The protein below binds the small molecule below.
Small molecule (SMILES): OC[C@H]1NC[C@@H](O)[C@H]1O

Sequence of chain 1.A:
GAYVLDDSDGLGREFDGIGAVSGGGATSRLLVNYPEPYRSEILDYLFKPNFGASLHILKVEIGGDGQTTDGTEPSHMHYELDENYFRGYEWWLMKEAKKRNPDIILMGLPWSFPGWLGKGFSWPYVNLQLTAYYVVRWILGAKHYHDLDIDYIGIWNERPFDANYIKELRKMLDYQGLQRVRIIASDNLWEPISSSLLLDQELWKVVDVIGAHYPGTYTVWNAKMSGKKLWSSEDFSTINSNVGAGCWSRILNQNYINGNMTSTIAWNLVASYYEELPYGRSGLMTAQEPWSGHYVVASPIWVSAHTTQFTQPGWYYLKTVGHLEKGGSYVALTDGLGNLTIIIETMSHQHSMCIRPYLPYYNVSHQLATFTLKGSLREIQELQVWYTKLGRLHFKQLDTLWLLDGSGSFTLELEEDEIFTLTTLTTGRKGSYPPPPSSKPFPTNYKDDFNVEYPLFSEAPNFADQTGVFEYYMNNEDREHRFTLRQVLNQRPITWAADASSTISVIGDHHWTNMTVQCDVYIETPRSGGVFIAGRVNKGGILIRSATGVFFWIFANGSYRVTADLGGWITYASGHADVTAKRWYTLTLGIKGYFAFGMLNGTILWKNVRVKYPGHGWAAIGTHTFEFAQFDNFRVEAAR

Binding-site contacts:
Ligand atom O contacts residue TYR289 of chain 1.A at 4.0 Å.
Ligand atom C3 contacts residue THR79 of chain 1.A at 4.0 Å.
Ligand atom O1 contacts residue TRP510 of chain 1.A at 4.1 Å.
Ligand atom C5 contacts residue SER247 of chain 1.A at 4.3 Å.
Ligand atom O2 contacts residue TYR289 of chain 1.A at 4.4 Å.
Ligand atom C2 contacts residue ASN167 of chain 1.A at 4.1 Å.
Ligand atom O contacts residue SER247 of chain 1.A at 2.7 Å (h-bond).
Ligand atom C5 contacts residue GLU244 of chain 1.A at 3.3 Å.
Ligand atom N contacts residue GLU244 of chain 1.A at 2.8 Å (salt-bridge).
Ligand atom C2 contacts residue GLU168 of chain 1.A at 3.7 Å.
Ligand atom C4 contacts residue GLY34 of chain 1.A at 3.8 Å.
Ligand atom C6 contacts residue ARG366 of chain 1.A at 4.2 Å.
Ligand atom C2 contacts residue TRP510 of chain 1.A at 4.2 Å (hydrophobic).
Ligand atom O contacts residue TYR224 of chain 1.A at 3.3 Å (h-bond).
Ligand atom C5 contacts residue TYR224 of chain 1.A at 3.8 Å (hydrophobic).
Ligand atom C3 contacts residue GLY34 of chain 1.A at 3.4 Å.
Ligand atom O1 contacts residue TRP277 of chain 1.A at 4.0 Å.
Ligand atom O1 contacts residue TRP121 of chain 1.A at 3.0 Å (h-bond).
Ligand atom C3 contacts residue GLU244 of chain 1.A at 3.5 Å.
Ligand atom C6 contacts residue TYR224 of chain 1.A at 4.2 Å (hydrophobic).
Ligand atom C4 contacts residue THR79 of chain 1.A at 3.6 Å.
Ligand atom N contacts residue GLU168 of chain 1.A at 3.6 Å.
Ligand atom O2 contacts residue GLY34 of chain 1.A at 4.2 Å.
Ligand atom C4 contacts residue GLU244 of chain 1.A at 4.2 Å.
Ligand atom N contacts residue TYR224 of chain 1.A at 3.9 Å.
Ligand atom O2 contacts residue THR79 of chain 1.A at 2.7 Å (h-bond).
Ligand atom C6 contacts residue TRP277 of chain 1.A at 4.3 Å (hydrophobic).
Ligand atom O2 contacts residue TRP510 of chain 1.A at 3.9 Å.
Ligand atom C3 contacts residue TRP277 of chain 1.A at 3.8 Å (hydrophobic).
Ligand atom C4 contacts residue TRP277 of chain 1.A at 3.6 Å (hydrophobic).
Ligand atom O1 contacts residue THR79 of chain 1.A at 3.2 Å (h-bond).
Ligand atom O1 contacts residue GLY34 of chain 1.A at 2.6 Å (h-bond).
Ligand atom C2 contacts residue TRP121 of chain 1.A at 4.3 Å (hydrophobic).
Ligand atom C6 contacts residue SER247 of chain 1.A at 3.6 Å.
Ligand atom C5 contacts residue TRP277 of chain 1.A at 3.9 Å (hydrophobic).
Ligand atom O1 contacts residue THR78 of chain 1.A at 3.6 Å (h-bond).
Ligand atom C2 contacts residue GLU244 of chain 1.A at 3.1 Å.
Ligand atom O contacts residue ARG366 of chain 1.A at 3.1 Å (salt-bridge).
Ligand atom C6 contacts residue TYR289 of chain 1.A at 3.7 Å (hydrophobic).
Ligand atom C3 contacts residue TRP121 of chain 1.A at 4.1 Å (hydrophobic).